Sequence of chain 1.C:
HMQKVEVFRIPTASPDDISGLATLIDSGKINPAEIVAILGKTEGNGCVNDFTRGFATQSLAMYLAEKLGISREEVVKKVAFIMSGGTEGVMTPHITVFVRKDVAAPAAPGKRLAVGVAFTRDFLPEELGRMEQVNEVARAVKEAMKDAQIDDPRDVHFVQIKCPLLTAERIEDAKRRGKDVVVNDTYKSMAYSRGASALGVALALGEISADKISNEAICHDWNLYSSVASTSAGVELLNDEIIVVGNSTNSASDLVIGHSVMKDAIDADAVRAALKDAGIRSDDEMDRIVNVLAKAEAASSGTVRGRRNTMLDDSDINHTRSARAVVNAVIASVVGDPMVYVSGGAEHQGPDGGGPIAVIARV

Binding-site contacts:
Ligand atom C3 contacts residue ASP269 of chain 1.C at 4.4 Å.
Ligand atom O3 contacts residue SER333 of chain 1.A at 4.0 Å.
Ligand atom C3 contacts residue ALA268 of chain 1.C at 3.9 Å (hydrophobic).
Ligand atom C1 contacts residue SER333 of chain 1.A at 3.2 Å.
Ligand atom O1 contacts residue ARG272 of chain 1.C at 3.0 Å (salt-bridge).
Ligand atom O1 contacts residue VAL334 of chain 1.A at 4.2 Å.
Ligand atom C1 contacts residue ALA268 of chain 1.C at 3.2 Å (hydrophobic).
Ligand atom C3 contacts residue SER333 of chain 1.A at 2.6 Å.
Ligand atom C2 contacts residue ARG272 of chain 1.C at 3.2 Å.
Ligand atom O1 contacts residue SER333 of chain 1.A at 4.4 Å.
Ligand atom O1 contacts residue VAL334 of chain 1.C at 4.4 Å.
Ligand atom O3 contacts residue ARG272 of chain 1.C at 2.3 Å (salt-bridge).
Ligand atom O3 contacts residue ALA268 of chain 1.C at 4.2 Å.
Ligand atom C2 contacts residue VAL334 of chain 1.A at 3.9 Å (hydrophobic).
Ligand atom C1 contacts residue ARG272 of chain 1.C at 3.2 Å.
Ligand atom O1 contacts residue ALA268 of chain 1.C at 4.2 Å.
Ligand atom C3 contacts residue ARG272 of chain 1.C at 3.1 Å.
Ligand atom C2 contacts residue ALA268 of chain 1.C at 4.1 Å (hydrophobic).
Ligand atom O1 contacts residue ARG272 of chain 1.A at 3.7 Å.
Ligand atom C3 contacts residue VAL334 of chain 1.A at 4.2 Å (hydrophobic).
Ligand atom C1 contacts residue VAL334 of chain 1.A at 4.1 Å (hydrophobic).
Ligand atom O3 contacts residue ASP269 of chain 1.C at 3.1 Å (salt-bridge).
Ligand atom C2 contacts residue SER333 of chain 1.A at 3.1 Å.

Sequence of chain 1.A:
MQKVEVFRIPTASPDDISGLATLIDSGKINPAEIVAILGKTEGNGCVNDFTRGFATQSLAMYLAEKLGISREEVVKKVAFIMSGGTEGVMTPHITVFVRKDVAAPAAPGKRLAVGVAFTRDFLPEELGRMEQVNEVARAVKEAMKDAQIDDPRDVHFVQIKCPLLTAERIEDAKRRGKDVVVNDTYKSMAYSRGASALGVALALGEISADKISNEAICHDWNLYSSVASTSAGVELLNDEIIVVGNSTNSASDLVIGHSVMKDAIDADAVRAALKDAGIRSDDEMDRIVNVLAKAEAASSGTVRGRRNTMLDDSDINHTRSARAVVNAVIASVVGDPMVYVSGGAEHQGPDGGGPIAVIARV

The protein below binds the small molecule below.
Small molecule (SMILES): OCCCO